This protein binds this small molecule.
Small molecule (SMILES): CCc1nc(N)nc(N)c1Cc1cccc(-c2cccc(C(=O)O)c2)c1

Binding-site contacts:
Ligand atom C4 contacts residue PHE58 of chain 1.A at 3.5 Å (hydrophobic).
Ligand atom C18 contacts residue LEU119 of chain 1.A at 3.8 Å (hydrophobic).
Ligand atom O1 contacts residue ARG122 of chain 1.A at 2.9 Å (salt-bridge).
Ligand atom C19 contacts residue MET55 of chain 1.A at 3.8 Å (hydrophobic).
Ligand atom N4 contacts residue ILE14 of chain 1.A at 3.0 Å (h-bond).
Ligand atom N2 contacts residue CYS15 of chain 1.A at 3.3 Å (h-bond).
Ligand atom N4 contacts residue TYR170 of chain 1.A at 3.3 Å (h-bond).
Ligand atom C9 contacts residue LEU164 of chain 1.A at 3.7 Å (hydrophobic).
Ligand atom C17 contacts residue MET55 of chain 1.A at 3.5 Å (hydrophobic).
Ligand atom C5 contacts residue PHE58 of chain 1.A at 3.7 Å (hydrophobic).
Ligand atom N3 contacts residue PHE58 of chain 1.A at 3.4 Å.
Ligand atom C18 contacts residue ARG59 of chain 1.A at 3.3 Å.
Ligand atom N3 contacts residue CYS15 of chain 1.A at 3.2 Å.
Ligand atom C11 contacts residue PHE58 of chain 1.A at 3.7 Å (hydrophobic).
Ligand atom C1 contacts residue ASP54 of chain 1.A at 3.3 Å.
Ligand atom C7 contacts residue NDP1 of chain 1.C at 3.7 Å.
Ligand atom N2 contacts residue ILE14 of chain 1.A at 3.6 Å.
Ligand atom C16 contacts residue ARG59 of chain 1.A at 3.5 Å.
Ligand atom C11 contacts residue ILE112 of chain 1.A at 3.6 Å (hydrophobic).
Ligand atom N4 contacts residue LEU164 of chain 1.A at 3.2 Å (h-bond).
Ligand atom C6 contacts residue NDP1 of chain 1.C at 3.6 Å.
Ligand atom C10 contacts residue LEU164 of chain 1.A at 3.7 Å (hydrophobic).
Ligand atom O2 contacts residue ARG59 of chain 1.A at 2.7 Å (salt-bridge).
Ligand atom C19 contacts residue PHE58 of chain 1.A at 3.4 Å (hydrophobic).
Ligand atom C19 contacts residue LEU119 of chain 1.A at 3.7 Å (hydrophobic).
Ligand atom O1 contacts residue LEU119 of chain 1.A at 3.6 Å.
Ligand atom O2 contacts residue PHE116 of chain 1.A at 3.6 Å.
Ligand atom N3 contacts residue ILE14 of chain 1.A at 3.5 Å (h-bond).
Ligand atom C10 contacts residue ASN108 of chain 1.A at 3.8 Å.
Ligand atom C4 contacts residue CYS15 of chain 1.A at 3.6 Å (hydrophobic).
Ligand atom O1 contacts residue ARG59 of chain 1.A at 3.6 Å.
Ligand atom C2 contacts residue ASP54 of chain 1.A at 3.4 Å.
Ligand atom C5 contacts residue ILE14 of chain 1.A at 3.7 Å (hydrophobic).
Ligand atom C5 contacts residue NDP1 of chain 1.C at 3.4 Å.
Ligand atom C16 contacts residue MET55 of chain 1.A at 3.6 Å (hydrophobic).
Ligand atom C16 contacts residue PHE116 of chain 1.A at 3.5 Å (hydrophobic).
Ligand atom N1 contacts residue ASP54 of chain 1.A at 2.8 Å (salt-bridge).
Ligand atom C3 contacts residue ASP54 of chain 1.A at 3.6 Å.
Ligand atom N4 contacts residue NDP1 of chain 1.C at 3.5 Å (h-bond).
Ligand atom N2 contacts residue ASP54 of chain 1.A at 3.1 Å (salt-bridge).

Sequence of chain 1.A:
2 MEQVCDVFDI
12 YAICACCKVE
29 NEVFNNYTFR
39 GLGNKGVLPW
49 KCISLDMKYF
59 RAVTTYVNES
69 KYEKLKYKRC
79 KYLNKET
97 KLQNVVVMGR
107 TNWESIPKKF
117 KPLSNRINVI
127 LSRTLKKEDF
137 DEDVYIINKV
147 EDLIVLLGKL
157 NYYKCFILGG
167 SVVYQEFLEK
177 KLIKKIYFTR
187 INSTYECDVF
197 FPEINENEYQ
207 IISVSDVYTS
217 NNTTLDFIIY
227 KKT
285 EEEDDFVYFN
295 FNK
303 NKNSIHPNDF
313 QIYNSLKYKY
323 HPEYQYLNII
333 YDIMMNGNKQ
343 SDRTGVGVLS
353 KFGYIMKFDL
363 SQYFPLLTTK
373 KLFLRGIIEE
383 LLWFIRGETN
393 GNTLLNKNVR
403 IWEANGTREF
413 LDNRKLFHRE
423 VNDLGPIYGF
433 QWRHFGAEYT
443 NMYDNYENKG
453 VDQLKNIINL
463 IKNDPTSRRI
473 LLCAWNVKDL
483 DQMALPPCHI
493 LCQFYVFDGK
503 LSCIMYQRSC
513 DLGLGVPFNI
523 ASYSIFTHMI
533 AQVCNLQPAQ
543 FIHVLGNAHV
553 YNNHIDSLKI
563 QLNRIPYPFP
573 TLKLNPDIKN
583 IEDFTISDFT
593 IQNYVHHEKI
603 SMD